The small molecule below binds the protein below.
Small molecule (SMILES): NCC(=O)O

Binding-site contacts:
Ligand atom O contacts residue SER26 of chain 2.A at 3.0 Å (h-bond).
Ligand atom N contacts residue SER26 of chain 2.A at 4.1 Å.
Ligand atom OXT contacts residue SER26 of chain 2.A at 3.9 Å.
Ligand atom C contacts residue LEU31 of chain 2.A at 3.3 Å (hydrophobic).
Ligand atom CA contacts residue SER26 of chain 2.A at 3.3 Å.
Ligand atom CA contacts residue GLY30 of chain 2.A at 4.1 Å.
Ligand atom O contacts residue GLY30 of chain 2.A at 4.2 Å.
Ligand atom C contacts residue GLY30 of chain 2.A at 3.7 Å.
Ligand atom OXT contacts residue GLY30 of chain 2.A at 3.1 Å (h-bond).
Ligand atom O contacts residue LEU31 of chain 2.A at 2.7 Å (h-bond).
Ligand atom OXT contacts residue ARG32 of chain 2.A at 4.0 Å.
Ligand atom C contacts residue SER26 of chain 2.A at 3.1 Å.
Ligand atom N contacts residue GLY30 of chain 2.A at 3.7 Å.
Ligand atom OXT contacts residue LEU31 of chain 2.A at 3.1 Å (h-bond).
Ligand atom O contacts residue PRO33 of chain 2.A at 4.4 Å.

Sequence of chain 2.A:
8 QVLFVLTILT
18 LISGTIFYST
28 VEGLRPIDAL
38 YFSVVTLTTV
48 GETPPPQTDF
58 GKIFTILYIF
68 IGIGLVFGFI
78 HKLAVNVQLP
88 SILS